Sequence of chain 45.E:
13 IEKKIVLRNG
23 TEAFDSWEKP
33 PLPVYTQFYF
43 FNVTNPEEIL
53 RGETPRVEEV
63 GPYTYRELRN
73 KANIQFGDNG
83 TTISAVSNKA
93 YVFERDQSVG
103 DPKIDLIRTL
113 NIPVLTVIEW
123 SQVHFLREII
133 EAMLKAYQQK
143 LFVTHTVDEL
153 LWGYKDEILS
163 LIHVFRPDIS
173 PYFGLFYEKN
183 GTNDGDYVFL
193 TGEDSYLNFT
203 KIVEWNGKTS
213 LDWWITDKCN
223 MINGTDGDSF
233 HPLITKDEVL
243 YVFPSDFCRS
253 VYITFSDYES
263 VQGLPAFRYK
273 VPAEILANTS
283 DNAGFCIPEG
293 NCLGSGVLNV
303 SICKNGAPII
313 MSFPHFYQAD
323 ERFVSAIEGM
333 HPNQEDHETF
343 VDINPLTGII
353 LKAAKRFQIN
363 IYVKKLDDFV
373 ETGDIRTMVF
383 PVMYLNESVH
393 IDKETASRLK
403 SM

The small molecule below binds the protein below.
Small molecule (SMILES): CC(=O)N[C@@H]1[C@@H](O)[C@H](O)[C@@H](CO)O[C@H]1O

Binding-site contacts:
Ligand atom C5 contacts residue ASN200 of chain 45.E at 3.3 Å.
Ligand atom C1 contacts residue LEU192 of chain 45.E at 3.9 Å (hydrophobic).
Ligand atom C2 contacts residue LEU192 of chain 45.E at 4.3 Å (hydrophobic).
Ligand atom O7 contacts residue ASN200 of chain 45.E at 3.3 Å (h-bond).
Ligand atom C7 contacts residue ASN200 of chain 45.E at 3.6 Å.
Ligand atom C2 contacts residue ASN200 of chain 45.E at 2.5 Å.
Ligand atom N2 contacts residue LEU192 of chain 45.E at 3.5 Å.
Ligand atom C6 contacts residue SER197 of chain 45.E at 4.3 Å.
Ligand atom C8 contacts residue LEU192 of chain 45.E at 3.7 Å (hydrophobic).
Ligand atom C6 contacts residue ASN200 of chain 45.E at 3.3 Å.
Ligand atom O5 contacts residue SER197 of chain 45.E at 4.0 Å.
Ligand atom O7 contacts residue LYS203 of chain 45.E at 4.0 Å.
Ligand atom N2 contacts residue ASN200 of chain 45.E at 3.3 Å (h-bond).
Ligand atom C1 contacts residue ASN200 of chain 45.E at 1.4 Å.
Ligand atom O5 contacts residue ASN200 of chain 45.E at 2.5 Å (h-bond).
Ligand atom C4 contacts residue ASN200 of chain 45.E at 3.8 Å.
Ligand atom O6 contacts residue ASN200 of chain 45.E at 3.0 Å (h-bond).
Ligand atom C7 contacts residue LEU192 of chain 45.E at 3.8 Å (hydrophobic).
Ligand atom C3 contacts residue ASN200 of chain 45.E at 3.7 Å.
Ligand atom C5 contacts residue SER197 of chain 45.E at 4.2 Å.
Ligand atom C8 contacts residue VAL205 of chain 45.E at 3.7 Å (hydrophobic).
Ligand atom C6 contacts residue LEU199 of chain 45.E at 4.1 Å (hydrophobic).